Sequence of chain 1.C:
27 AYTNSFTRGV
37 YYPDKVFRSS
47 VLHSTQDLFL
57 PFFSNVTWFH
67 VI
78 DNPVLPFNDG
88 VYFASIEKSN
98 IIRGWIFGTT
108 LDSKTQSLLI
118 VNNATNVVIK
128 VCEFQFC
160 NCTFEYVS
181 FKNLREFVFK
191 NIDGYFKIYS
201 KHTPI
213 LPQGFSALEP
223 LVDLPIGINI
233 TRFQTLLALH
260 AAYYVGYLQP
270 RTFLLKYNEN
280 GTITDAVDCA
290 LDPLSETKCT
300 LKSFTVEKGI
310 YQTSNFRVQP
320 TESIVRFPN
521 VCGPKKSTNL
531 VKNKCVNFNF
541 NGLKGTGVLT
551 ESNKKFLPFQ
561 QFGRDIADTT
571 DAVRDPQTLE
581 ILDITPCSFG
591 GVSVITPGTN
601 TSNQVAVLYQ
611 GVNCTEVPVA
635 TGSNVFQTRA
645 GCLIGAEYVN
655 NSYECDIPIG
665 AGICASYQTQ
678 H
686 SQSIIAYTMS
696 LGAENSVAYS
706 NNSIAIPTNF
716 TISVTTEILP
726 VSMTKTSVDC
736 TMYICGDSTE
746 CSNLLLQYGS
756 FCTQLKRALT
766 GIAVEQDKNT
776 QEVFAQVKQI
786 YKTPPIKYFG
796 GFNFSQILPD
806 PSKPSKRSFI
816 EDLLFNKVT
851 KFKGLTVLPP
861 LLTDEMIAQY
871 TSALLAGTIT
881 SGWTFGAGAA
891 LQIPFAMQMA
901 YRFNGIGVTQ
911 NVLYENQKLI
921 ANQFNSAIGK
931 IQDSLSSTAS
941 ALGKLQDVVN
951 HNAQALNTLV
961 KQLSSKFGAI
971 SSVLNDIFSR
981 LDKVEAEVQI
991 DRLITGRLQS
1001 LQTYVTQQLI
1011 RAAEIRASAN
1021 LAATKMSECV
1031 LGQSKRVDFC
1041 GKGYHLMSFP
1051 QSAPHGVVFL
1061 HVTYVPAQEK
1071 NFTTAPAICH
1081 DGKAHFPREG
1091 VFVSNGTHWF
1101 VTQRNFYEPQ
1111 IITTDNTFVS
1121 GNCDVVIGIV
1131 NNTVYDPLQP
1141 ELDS

A small-molecule ligand and the protein it binds are described below.
Small molecule (SMILES): CC(=O)N[C@@H]1[C@@H](O)[C@H](O)[C@@H](CO)O[C@H]1O

Binding-site contacts:
Ligand atom C1 contacts residue THR615 of chain 1.C at 4.1 Å.
Ligand atom C6 contacts residue THR615 of chain 1.C at 4.4 Å.
Ligand atom C8 contacts residue GLN641 of chain 1.C at 3.4 Å.
Ligand atom C4 contacts residue ASN613 of chain 1.C at 4.2 Å.
Ligand atom C2 contacts residue ASN613 of chain 1.C at 2.5 Å.
Ligand atom C3 contacts residue ASN613 of chain 1.C at 3.8 Å.
Ligand atom C7 contacts residue ASN613 of chain 1.C at 3.9 Å.
Ligand atom C5 contacts residue THR615 of chain 1.C at 4.2 Å.
Ligand atom O6 contacts residue ASN613 of chain 1.C at 4.3 Å.
Ligand atom O5 contacts residue ASN613 of chain 1.C at 2.3 Å (h-bond).
Ligand atom O6 contacts residue THR615 of chain 1.C at 4.1 Å.
Ligand atom N2 contacts residue GLN641 of chain 1.C at 4.1 Å.
Ligand atom C8 contacts residue ARG643 of chain 1.C at 4.5 Å.
Ligand atom N2 contacts residue ASN613 of chain 1.C at 3.0 Å (h-bond).
Ligand atom C5 contacts residue ASN613 of chain 1.C at 3.6 Å.
Ligand atom C1 contacts residue ASN613 of chain 1.C at 1.4 Å.
Ligand atom O7 contacts residue ASN613 of chain 1.C at 4.3 Å.
Ligand atom C7 contacts residue GLN641 of chain 1.C at 4.2 Å.
Ligand atom O5 contacts residue THR615 of chain 1.C at 3.7 Å.